The small molecule below binds the protein below.
Small molecule (SMILES): CC(=O)N[C@@H]1[C@@H](O)[C@H](O)[C@@H](CO)O[C@H]1O

Sequence of chain 1.D:
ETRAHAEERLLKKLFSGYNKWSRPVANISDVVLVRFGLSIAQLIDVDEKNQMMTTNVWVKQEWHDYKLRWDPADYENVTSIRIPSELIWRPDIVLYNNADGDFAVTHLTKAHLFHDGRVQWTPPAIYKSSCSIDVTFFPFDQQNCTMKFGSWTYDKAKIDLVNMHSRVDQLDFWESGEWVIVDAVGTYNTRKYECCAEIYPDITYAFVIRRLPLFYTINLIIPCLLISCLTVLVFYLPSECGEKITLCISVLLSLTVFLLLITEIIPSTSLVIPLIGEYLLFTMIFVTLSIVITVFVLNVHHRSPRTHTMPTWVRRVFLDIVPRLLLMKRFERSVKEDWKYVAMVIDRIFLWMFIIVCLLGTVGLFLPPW

Binding-site contacts:
Ligand atom C2 contacts residue ASN148 of chain 1.D at 2.4 Å.
Ligand atom C7 contacts residue VAL212 of chain 1.D at 4.1 Å (hydrophobic).
Ligand atom C6 contacts residue THR150 of chain 1.D at 4.4 Å.
Ligand atom C3 contacts residue ASN148 of chain 1.D at 3.7 Å.
Ligand atom N2 contacts residue ASN148 of chain 1.D at 2.8 Å (h-bond).
Ligand atom C8 contacts residue VAL212 of chain 1.D at 3.7 Å (hydrophobic).
Ligand atom C1 contacts residue ASN148 of chain 1.D at 1.4 Å.
Ligand atom C4 contacts residue ASN148 of chain 1.D at 4.1 Å.
Ligand atom O7 contacts residue ASN148 of chain 1.D at 3.7 Å.
Ligand atom C5 contacts residue ASN148 of chain 1.D at 3.5 Å.
Ligand atom O5 contacts residue ASN148 of chain 1.D at 2.3 Å (h-bond).
Ligand atom N2 contacts residue VAL212 of chain 1.D at 3.8 Å.
Ligand atom C7 contacts residue ASN148 of chain 1.D at 3.5 Å.